Sequence of chain 1.A:
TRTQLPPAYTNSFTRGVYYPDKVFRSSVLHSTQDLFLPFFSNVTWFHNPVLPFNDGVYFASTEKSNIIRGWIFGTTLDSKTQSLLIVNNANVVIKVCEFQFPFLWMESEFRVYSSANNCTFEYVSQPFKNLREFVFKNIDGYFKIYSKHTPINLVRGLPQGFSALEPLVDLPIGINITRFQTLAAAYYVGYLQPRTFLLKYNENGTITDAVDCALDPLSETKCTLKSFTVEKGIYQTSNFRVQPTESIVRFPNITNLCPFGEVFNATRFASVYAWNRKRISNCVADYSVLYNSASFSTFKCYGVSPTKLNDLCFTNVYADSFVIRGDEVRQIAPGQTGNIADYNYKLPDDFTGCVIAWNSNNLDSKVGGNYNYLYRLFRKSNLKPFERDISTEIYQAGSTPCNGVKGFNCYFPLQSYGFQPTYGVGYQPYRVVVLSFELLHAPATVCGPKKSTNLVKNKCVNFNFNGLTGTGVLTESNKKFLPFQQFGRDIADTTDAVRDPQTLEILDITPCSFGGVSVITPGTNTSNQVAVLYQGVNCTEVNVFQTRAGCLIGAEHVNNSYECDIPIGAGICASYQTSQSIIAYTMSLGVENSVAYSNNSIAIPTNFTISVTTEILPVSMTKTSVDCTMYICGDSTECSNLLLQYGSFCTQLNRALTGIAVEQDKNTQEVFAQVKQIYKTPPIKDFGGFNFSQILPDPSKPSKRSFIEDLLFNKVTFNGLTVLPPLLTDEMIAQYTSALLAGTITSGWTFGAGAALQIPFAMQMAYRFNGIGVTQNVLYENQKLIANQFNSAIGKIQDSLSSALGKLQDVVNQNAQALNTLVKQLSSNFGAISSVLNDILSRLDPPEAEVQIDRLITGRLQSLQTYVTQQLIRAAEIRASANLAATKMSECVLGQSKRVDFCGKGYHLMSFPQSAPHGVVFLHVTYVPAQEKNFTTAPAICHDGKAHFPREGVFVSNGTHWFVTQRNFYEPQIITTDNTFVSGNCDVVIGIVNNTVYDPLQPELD

The protein below binds the small molecule below.
Small molecule (SMILES): CC(=O)N[C@@H]1[C@@H](O)[C@H](O)[C@@H](CO)O[C@H]1O

Binding-site contacts:
Ligand atom C6 contacts residue GLU309 of chain 1.A at 3.0 Å.
Ligand atom O5 contacts residue GLU309 of chain 1.A at 2.8 Å (salt-bridge).
Ligand atom C3 contacts residue ASN310 of chain 1.A at 3.7 Å.
Ligand atom O6 contacts residue GLU309 of chain 1.A at 2.3 Å (salt-bridge).
Ligand atom C4 contacts residue ASN310 of chain 1.A at 4.2 Å.
Ligand atom N2 contacts residue ASN310 of chain 1.A at 2.7 Å (h-bond).
Ligand atom O5 contacts residue ASN310 of chain 1.A at 2.5 Å (h-bond).
Ligand atom C5 contacts residue ASN310 of chain 1.A at 3.7 Å.
Ligand atom O7 contacts residue ASN310 of chain 1.A at 3.3 Å (h-bond).
Ligand atom C1 contacts residue GLU309 of chain 1.A at 4.0 Å.
Ligand atom C2 contacts residue ASN310 of chain 1.A at 2.4 Å.
Ligand atom C8 contacts residue ASN310 of chain 1.A at 4.3 Å.
Ligand atom C5 contacts residue GLU309 of chain 1.A at 3.5 Å.
Ligand atom C7 contacts residue ASN310 of chain 1.A at 3.2 Å.
Ligand atom C1 contacts residue ASN310 of chain 1.A at 1.4 Å.